Sequence of chain 1.C:
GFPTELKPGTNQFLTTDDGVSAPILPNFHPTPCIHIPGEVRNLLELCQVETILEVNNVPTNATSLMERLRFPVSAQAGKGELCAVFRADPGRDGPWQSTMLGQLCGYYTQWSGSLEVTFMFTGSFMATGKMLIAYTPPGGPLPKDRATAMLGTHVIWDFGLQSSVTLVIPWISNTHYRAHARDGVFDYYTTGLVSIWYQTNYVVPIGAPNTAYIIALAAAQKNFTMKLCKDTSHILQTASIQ

The small molecule below binds the protein below.
Small molecule (SMILES): CCO/N=C/c1ccc(OCC[C@@H](C)CCN2CCN(c3ccnc(N)c3)C2=O)cc1

Sequence of chain 1.A:
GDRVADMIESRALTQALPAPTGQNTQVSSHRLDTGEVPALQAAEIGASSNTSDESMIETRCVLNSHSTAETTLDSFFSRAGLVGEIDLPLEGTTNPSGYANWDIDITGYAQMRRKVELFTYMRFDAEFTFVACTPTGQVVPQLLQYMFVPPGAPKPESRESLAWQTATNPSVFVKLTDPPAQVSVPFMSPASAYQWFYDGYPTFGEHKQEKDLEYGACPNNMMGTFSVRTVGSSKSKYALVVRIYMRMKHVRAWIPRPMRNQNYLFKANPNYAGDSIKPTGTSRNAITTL

Binding-site contacts:
Ligand atom CAS contacts residue TYR201 of chain 1.A at 3.7 Å (hydrophobic).
Ligand atom OAW contacts residue MET195 of chain 1.A at 3.5 Å.
Ligand atom CAJ contacts residue VAL192 of chain 1.A at 3.7 Å (hydrophobic).
Ligand atom NAC contacts residue ALA275 of chain 1.A at 3.5 Å.
Ligand atom CAR contacts residue ASN228 of chain 1.A at 3.7 Å.
Ligand atom CAK contacts residue PHE155 of chain 1.A at 2.9 Å (hydrophobic).
Ligand atom CAE contacts residue PHE137 of chain 1.A at 3.9 Å (hydrophobic).
Ligand atom CAJ contacts residue PHE135 of chain 1.A at 3.1 Å (hydrophobic).
Ligand atom CAH contacts residue PHE135 of chain 1.A at 3.4 Å (hydrophobic).
Ligand atom NAC contacts residue THR114 of chain 1.A at 3.1 Å (h-bond).
Ligand atom CAQ contacts residue ILE113 of chain 1.A at 3.9 Å (hydrophobic).
Ligand atom OAD contacts residue ILE113 of chain 1.A at 3.1 Å (h-bond).
Ligand atom CAF contacts residue GLN202 of chain 1.A at 3.5 Å.
Ligand atom CAA contacts residue VAL179 of chain 1.A at 3.1 Å (hydrophobic).
Ligand atom CAM contacts residue PHE155 of chain 1.A at 3.8 Å (hydrophobic).
Ligand atom CAF contacts residue TRP203 of chain 1.A at 3.7 Å (hydrophobic).
Ligand atom CBB contacts residue ASN228 of chain 1.A at 3.7 Å.
Ligand atom OAD contacts residue ASP112 of chain 1.A at 3.4 Å.
Ligand atom CAA contacts residue PRO177 of chain 1.A at 3.5 Å (hydrophobic).
Ligand atom OAV contacts residue VAL190 of chain 1.A at 3.9 Å.
Ligand atom CAA contacts residue TYR153 of chain 1.A at 3.9 Å (hydrophobic).
Ligand atom CAG contacts residue ASN228 of chain 1.A at 3.3 Å.
Ligand atom CAY contacts residue THR114 of chain 1.A at 3.8 Å.
Ligand atom CAM contacts residue PRO177 of chain 1.A at 3.6 Å (hydrophobic).
Ligand atom NBE contacts residue TRP203 of chain 1.A at 3.8 Å.
Ligand atom CAB contacts residue PHE131 of chain 1.A at 3.8 Å (hydrophobic).
Ligand atom CAR contacts residue TYR201 of chain 1.A at 3.2 Å (hydrophobic).
Ligand atom CAN contacts residue PHE135 of chain 1.A at 3.4 Å (hydrophobic).
Ligand atom CAB contacts residue PHE135 of chain 1.A at 3.8 Å (hydrophobic).
Ligand atom CAF contacts residue ASN228 of chain 1.A at 3.8 Å.
Ligand atom CBA contacts residue ILE111 of chain 1.A at 3.7 Å (hydrophobic).
Ligand atom CAG contacts residue GLN202 of chain 1.A at 3.5 Å.
Ligand atom CAZ contacts residue VAL192 of chain 1.A at 3.6 Å (hydrophobic).
Ligand atom OAW contacts residue ILE111 of chain 1.A at 3.2 Å.
Ligand atom CAA contacts residue SER178 of chain 1.A at 3.5 Å.
Ligand atom CAL contacts residue THR114 of chain 1.A at 3.8 Å.
Ligand atom CAS contacts residue ASN228 of chain 1.A at 3.8 Å.
Ligand atom CAI contacts residue PHE155 of chain 1.A at 3.1 Å (hydrophobic).
Ligand atom NAT contacts residue PHE155 of chain 1.A at 3.6 Å.
Ligand atom CAH contacts residue VAL192 of chain 1.A at 3.5 Å (hydrophobic).